Sequence of chain 2.A:
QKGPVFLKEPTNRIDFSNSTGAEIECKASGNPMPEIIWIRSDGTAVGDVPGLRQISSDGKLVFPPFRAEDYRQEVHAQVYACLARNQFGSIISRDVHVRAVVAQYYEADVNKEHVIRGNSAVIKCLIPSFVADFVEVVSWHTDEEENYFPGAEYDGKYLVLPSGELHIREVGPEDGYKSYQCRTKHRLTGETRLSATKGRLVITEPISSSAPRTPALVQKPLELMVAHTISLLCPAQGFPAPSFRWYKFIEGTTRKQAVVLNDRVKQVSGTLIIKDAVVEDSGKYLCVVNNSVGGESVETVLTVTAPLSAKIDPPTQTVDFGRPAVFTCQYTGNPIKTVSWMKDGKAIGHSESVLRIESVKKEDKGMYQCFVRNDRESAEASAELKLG

A small-molecule ligand and the protein it binds are described below.
Small molecule (SMILES): CC(=O)N[C@H]1[C@H](O[C@H]2[C@H](O)[C@@H](NC(C)=O)CO[C@@H]2CO)O[C@H](CO)[C@@H](O[C@@H]2O[C@H](CO)[C@@H](O)[C@H](O)[C@@H]2O)[C@@H]1O

Binding-site contacts:
Ligand atom O6 contacts residue ALA68 of chain 2.A at 4.0 Å.
Ligand atom C8 contacts residue PHE66 of chain 2.A at 3.3 Å (hydrophobic).
Ligand atom C5 contacts residue ALA103 of chain 2.A at 4.2 Å (hydrophobic).
Ligand atom C7 contacts residue PHE66 of chain 2.A at 3.4 Å (hydrophobic).
Ligand atom C6 contacts residue ALA68 of chain 2.A at 3.6 Å (hydrophobic).
Ligand atom O7 contacts residue PHE66 of chain 2.A at 3.8 Å.
Ligand atom C2 contacts residue PHE66 of chain 2.A at 4.0 Å (hydrophobic).
Ligand atom C7 contacts residue ASN18 of chain 2.A at 3.7 Å.
Ligand atom O5 contacts residue ALA68 of chain 2.A at 4.1 Å.
Ligand atom C1 contacts residue PHE66 of chain 2.A at 4.0 Å (hydrophobic).
Ligand atom C2 contacts residue SER19 of chain 2.A at 3.6 Å.
Ligand atom N2 contacts residue PHE66 of chain 2.A at 3.7 Å.
Ligand atom O6 contacts residue ALA103 of chain 2.A at 3.5 Å (h-bond).
Ligand atom O5 contacts residue ASN18 of chain 2.A at 2.4 Å (h-bond).
Ligand atom C6 contacts residue VAL102 of chain 2.A at 4.3 Å (hydrophobic).
Ligand atom C2 contacts residue ASN18 of chain 2.A at 2.5 Å.
Ligand atom C8 contacts residue GLN104 of chain 2.A at 4.2 Å.
Ligand atom C4 contacts residue ASN18 of chain 2.A at 4.3 Å.
Ligand atom C8 contacts residue ASN18 of chain 2.A at 4.1 Å.
Ligand atom C6 contacts residue ALA103 of chain 2.A at 4.4 Å (hydrophobic).
Ligand atom C3 contacts residue SER19 of chain 2.A at 3.8 Å.
Ligand atom O6 contacts residue VAL102 of chain 2.A at 4.1 Å.
Ligand atom C3 contacts residue ASN18 of chain 2.A at 3.8 Å.
Ligand atom O7 contacts residue ASN18 of chain 2.A at 4.2 Å.
Ligand atom C8 contacts residue ARG67 of chain 2.A at 3.4 Å.
Ligand atom O5 contacts residue ALA103 of chain 2.A at 4.4 Å.
Ligand atom O5 contacts residue VAL102 of chain 2.A at 3.6 Å.
Ligand atom C7 contacts residue ARG67 of chain 2.A at 4.4 Å.
Ligand atom C1 contacts residue SER19 of chain 2.A at 3.7 Å.
Ligand atom C5 contacts residue ASN18 of chain 2.A at 3.7 Å.
Ligand atom O7 contacts residue PRO65 of chain 2.A at 4.2 Å.
Ligand atom C5 contacts residue VAL102 of chain 2.A at 4.4 Å (hydrophobic).
Ligand atom C8 contacts residue ALA103 of chain 2.A at 3.6 Å (hydrophobic).
Ligand atom N2 contacts residue SER19 of chain 2.A at 3.0 Å (h-bond).
Ligand atom O7 contacts residue ALA103 of chain 2.A at 4.4 Å.
Ligand atom C1 contacts residue ASN18 of chain 2.A at 1.5 Å.
Ligand atom N2 contacts residue ASN18 of chain 2.A at 2.8 Å (h-bond).
Ligand atom O7 contacts residue SER19 of chain 2.A at 4.1 Å.
Ligand atom O3 contacts residue SER19 of chain 2.A at 4.4 Å.
Ligand atom C7 contacts residue SER19 of chain 2.A at 4.0 Å.